Sequence of chain 1.A:
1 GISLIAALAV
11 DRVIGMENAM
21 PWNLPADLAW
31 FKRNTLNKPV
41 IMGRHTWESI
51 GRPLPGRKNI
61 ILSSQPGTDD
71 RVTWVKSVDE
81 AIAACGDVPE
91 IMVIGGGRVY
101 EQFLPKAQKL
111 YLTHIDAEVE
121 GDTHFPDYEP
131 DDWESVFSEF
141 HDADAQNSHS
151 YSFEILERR

The small molecule below binds the protein below.
Small molecule (SMILES): [H]/N=C(/N=C(N)N)NCCCC

Binding-site contacts:
Ligand atom N2 contacts residue PHE31 of chain 1.A at 3.8 Å.
Ligand atom N5 contacts residue ILE5 of chain 1.A at 4.1 Å.
Ligand atom N1 contacts residue PHE31 of chain 1.A at 3.4 Å.
Ligand atom C2 contacts residue ILE50 of chain 1.A at 3.6 Å (hydrophobic).
Ligand atom N5 contacts residue TRP30 of chain 1.A at 4.3 Å.
Ligand atom N5 contacts residue PHE31 of chain 1.A at 4.1 Å.
Ligand atom N4 contacts residue ASP27 of chain 1.A at 2.8 Å (salt-bridge).
Ligand atom N2 contacts residue TYR100 of chain 1.A at 3.4 Å (h-bond).
Ligand atom N2 contacts residue ILE5 of chain 1.A at 2.9 Å (h-bond).
Ligand atom N3 contacts residue ILE5 of chain 1.A at 3.7 Å.
Ligand atom N5 contacts residue ALA7 of chain 1.A at 4.1 Å.
Ligand atom C3 contacts residue PHE31 of chain 1.A at 4.1 Å (hydrophobic).
Ligand atom C6 contacts residue PHE31 of chain 1.A at 4.0 Å (hydrophobic).
Ligand atom N3 contacts residue PHE31 of chain 1.A at 3.6 Å.
Ligand atom N1 contacts residue ILE94 of chain 1.A at 4.4 Å.
Ligand atom N3 contacts residue ALA6 of chain 1.A at 3.6 Å.
Ligand atom C6 contacts residue ALA6 of chain 1.A at 4.0 Å (hydrophobic).
Ligand atom C6 contacts residue ASP27 of chain 1.A at 3.6 Å.
Ligand atom N5 contacts residue ASP27 of chain 1.A at 2.9 Å (salt-bridge).
Ligand atom N5 contacts residue ALA6 of chain 1.A at 4.0 Å.
Ligand atom N3 contacts residue ALA7 of chain 1.A at 4.0 Å.
Ligand atom C2 contacts residue PHE31 of chain 1.A at 4.1 Å (hydrophobic).
Ligand atom N2 contacts residue ALA6 of chain 1.A at 4.1 Å.
Ligand atom C5 contacts residue PHE31 of chain 1.A at 3.4 Å (hydrophobic).
Ligand atom C5 contacts residue ILE94 of chain 1.A at 4.1 Å (hydrophobic).
Ligand atom C4 contacts residue ILE94 of chain 1.A at 3.9 Å (hydrophobic).
Ligand atom C6 contacts residue ALA7 of chain 1.A at 3.9 Å (hydrophobic).
Ligand atom C4 contacts residue PHE31 of chain 1.A at 3.7 Å (hydrophobic).
Ligand atom C5 contacts residue ILE5 of chain 1.A at 3.8 Å (hydrophobic).
Ligand atom C5 contacts residue TYR100 of chain 1.A at 4.5 Å (hydrophobic).
Ligand atom C5 contacts residue ALA6 of chain 1.A at 4.3 Å (hydrophobic).
Ligand atom N2 contacts residue ILE94 of chain 1.A at 2.9 Å (h-bond).
Ligand atom N5 contacts residue THR113 of chain 1.A at 3.8 Å.
Ligand atom C6 contacts residue ILE5 of chain 1.A at 4.5 Å (hydrophobic).
Ligand atom N4 contacts residue ALA7 of chain 1.A at 3.6 Å.